Binding-site contacts:
Ligand atom C1 contacts residue TYR92 of chain 1.A at 3.3 Å (hydrophobic).
Ligand atom O1 contacts residue LYS140 of chain 1.A at 3.1 Å (salt-bridge).
Ligand atom O1 contacts residue HY01 of chain 1.G at 3.2 Å (h-bond).
Ligand atom O1 contacts residue NI1 of chain 1.E at 2.0 Å (h-bond).
Ligand atom C4 contacts residue LEU142 of chain 1.A at 3.9 Å (hydrophobic).
Ligand atom C2 contacts residue HIS105 of chain 1.A at 4.0 Å.
Ligand atom C2 contacts residue HIS209 of chain 1.A at 4.1 Å.
Ligand atom C1 contacts residue LEU102 of chain 1.A at 4.0 Å (hydrophobic).
Ligand atom O5 contacts residue HIS105 of chain 1.A at 3.4 Å (h-bond).
Ligand atom O3 contacts residue TYR144 of chain 1.A at 2.6 Å (h-bond).
Ligand atom O4 contacts residue ARG220 of chain 1.A at 2.9 Å (salt-bridge).
Ligand atom O4 contacts residue THR211 of chain 1.A at 3.5 Å.
Ligand atom O4 contacts residue LEU222 of chain 1.A at 3.9 Å.
Ligand atom O3 contacts residue PHE156 of chain 1.A at 3.9 Å.
Ligand atom C5 contacts residue THR211 of chain 1.A at 3.5 Å.
Ligand atom O3 contacts residue ARG220 of chain 1.A at 2.8 Å (salt-bridge).
Ligand atom O5 contacts residue HIS209 of chain 1.A at 3.0 Å (h-bond).
Ligand atom C5 contacts residue LEU222 of chain 1.A at 3.9 Å (hydrophobic).
Ligand atom O5 contacts residue NI1 of chain 1.E at 2.1 Å (h-bond).
Ligand atom O2 contacts residue TYR92 of chain 1.A at 2.5 Å (h-bond).
Ligand atom C3 contacts residue LEU102 of chain 1.A at 3.6 Å (hydrophobic).
Ligand atom C1 contacts residue LYS140 of chain 1.A at 3.8 Å.
Ligand atom C5 contacts residue ARG220 of chain 1.A at 3.5 Å.
Ligand atom O5 contacts residue LEU102 of chain 1.A at 4.0 Å.
Ligand atom O3 contacts residue THR211 of chain 1.A at 3.7 Å.
Ligand atom O1 contacts residue HIS105 of chain 1.A at 3.2 Å (h-bond).
Ligand atom C2 contacts residue NI1 of chain 1.E at 2.8 Å.
Ligand atom C5 contacts residue TYR144 of chain 1.A at 3.6 Å (hydrophobic).
Ligand atom C4 contacts residue PHE156 of chain 1.A at 3.9 Å (hydrophobic).
Ligand atom O2 contacts residue LEU94 of chain 1.A at 3.7 Å.
Ligand atom C4 contacts residue TYR144 of chain 1.A at 4.1 Å (hydrophobic).
Ligand atom C2 contacts residue LEU102 of chain 1.A at 3.6 Å (hydrophobic).
Ligand atom O1 contacts residue TYR92 of chain 1.A at 3.5 Å (h-bond).
Ligand atom O1 contacts residue HIS209 of chain 1.A at 4.1 Å.
Ligand atom C1 contacts residue HIS105 of chain 1.A at 4.0 Å.
Ligand atom C1 contacts residue NI1 of chain 1.E at 2.8 Å.
Ligand atom O2 contacts residue NI1 of chain 1.E at 4.0 Å.
Ligand atom C4 contacts residue THR211 of chain 1.A at 4.1 Å.
Ligand atom O2 contacts residue LYS140 of chain 1.A at 4.0 Å.
Ligand atom O3 contacts residue LEU222 of chain 1.A at 4.0 Å.

Sequence of chain 1.A:
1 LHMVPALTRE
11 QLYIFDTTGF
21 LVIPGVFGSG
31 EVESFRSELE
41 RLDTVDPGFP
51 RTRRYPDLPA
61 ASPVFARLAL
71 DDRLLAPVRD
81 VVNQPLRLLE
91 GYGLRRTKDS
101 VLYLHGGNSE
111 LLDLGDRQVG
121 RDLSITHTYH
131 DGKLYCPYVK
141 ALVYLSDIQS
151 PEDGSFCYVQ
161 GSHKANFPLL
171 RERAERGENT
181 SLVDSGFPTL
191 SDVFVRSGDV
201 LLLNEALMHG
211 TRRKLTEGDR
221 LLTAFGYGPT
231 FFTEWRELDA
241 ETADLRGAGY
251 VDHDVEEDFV

The protein below binds the small molecule below.
Small molecule (SMILES): O=C(O)CCC(=O)C(=O)O